Binding-site contacts:
Ligand atom C8 contacts residue ALA154 of chain 1.F at 4.3 Å (hydrophobic).
Ligand atom O7 contacts residue ASP110 of chain 1.F at 3.3 Å (salt-bridge).
Ligand atom C2 contacts residue ASP110 of chain 1.F at 4.4 Å.
Ligand atom O7 contacts residue ASN155 of chain 1.F at 3.6 Å (h-bond).
Ligand atom O5 contacts residue ASN155 of chain 1.F at 2.4 Å (h-bond).
Ligand atom C2 contacts residue ASN155 of chain 1.F at 2.4 Å.
Ligand atom N2 contacts residue ASN155 of chain 1.F at 2.8 Å (h-bond).
Ligand atom C8 contacts residue ASN155 of chain 1.F at 4.5 Å.
Ligand atom C1 contacts residue ASN155 of chain 1.F at 1.4 Å.
Ligand atom N2 contacts residue ASP110 of chain 1.F at 4.4 Å.
Ligand atom C8 contacts residue LEU153 of chain 1.F at 4.2 Å (hydrophobic).
Ligand atom C7 contacts residue ASP110 of chain 1.F at 3.9 Å.
Ligand atom C5 contacts residue ASN155 of chain 1.F at 3.7 Å.
Ligand atom C1 contacts residue ASP110 of chain 1.F at 4.3 Å.
Ligand atom C7 contacts residue ASN155 of chain 1.F at 3.4 Å.
Ligand atom C4 contacts residue ASN155 of chain 1.F at 4.2 Å.
Ligand atom C3 contacts residue ASN155 of chain 1.F at 3.7 Å.

Sequence of chain 1.F:
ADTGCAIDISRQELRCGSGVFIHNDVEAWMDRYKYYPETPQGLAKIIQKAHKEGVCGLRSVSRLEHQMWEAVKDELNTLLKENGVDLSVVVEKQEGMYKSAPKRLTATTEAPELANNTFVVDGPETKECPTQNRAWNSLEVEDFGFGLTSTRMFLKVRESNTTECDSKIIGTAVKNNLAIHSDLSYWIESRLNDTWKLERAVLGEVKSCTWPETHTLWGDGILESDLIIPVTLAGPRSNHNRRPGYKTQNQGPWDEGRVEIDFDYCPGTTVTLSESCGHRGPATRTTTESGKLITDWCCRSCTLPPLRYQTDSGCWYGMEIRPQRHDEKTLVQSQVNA

This small molecule binds to this protein.
Small molecule (SMILES): CC(=O)N[C@@H]1[C@@H](O)[C@H](O)[C@@H](CO)O[C@H]1O